Binding-site contacts:
Ligand atom O5 contacts residue CYS298 of chain 1.A at 3.3 Å (h-bond).
Ligand atom O3 contacts residue GLU52 of chain 1.A at 4.0 Å.
Ligand atom C2 contacts residue ASP49 of chain 1.A at 3.7 Å.
Ligand atom O5 contacts residue TRP296 of chain 1.A at 3.4 Å.
Ligand atom C2 contacts residue GLY51 of chain 1.A at 3.9 Å.
Ligand atom O3 contacts residue ASN77 of chain 1.A at 3.1 Å (h-bond).
Ligand atom C1 contacts residue TRP74 of chain 1.A at 3.6 Å (hydrophobic).
Ligand atom O2 contacts residue TRP74 of chain 1.A at 3.4 Å.
Ligand atom O3 contacts residue ASP49 of chain 1.A at 3.1 Å (salt-bridge).
Ligand atom C2 contacts residue TRP72 of chain 1.A at 3.9 Å (hydrophobic).
Ligand atom C4 contacts residue TRP74 of chain 1.A at 3.9 Å (hydrophobic).
Ligand atom C2 contacts residue CYS298 of chain 1.A at 3.6 Å (hydrophobic).
Ligand atom O2 contacts residue GLU50 of chain 1.A at 3.2 Å (salt-bridge).
Ligand atom O3 contacts residue TRP74 of chain 1.A at 3.6 Å.
Ligand atom C1 contacts residue CYS298 of chain 1.A at 3.3 Å (hydrophobic).
Ligand atom O2 contacts residue TRP72 of chain 1.A at 3.4 Å.
Ligand atom O3 contacts residue GLY51 of chain 1.A at 3.2 Å.
Ligand atom C3 contacts residue ASP49 of chain 1.A at 3.7 Å.
Ligand atom O5 contacts residue TYR272 of chain 1.A at 3.7 Å.
Ligand atom C2 contacts residue TRP74 of chain 1.A at 3.6 Å (hydrophobic).
Ligand atom C1 contacts residue TYR272 of chain 1.A at 3.6 Å (hydrophobic).
Ligand atom O6 contacts residue TRP74 of chain 1.A at 3.4 Å (h-bond).
Ligand atom C1 contacts residue TRP296 of chain 1.A at 3.9 Å (hydrophobic).
Ligand atom C2 contacts residue ASN77 of chain 1.A at 3.6 Å.
Ligand atom O5 contacts residue TRP74 of chain 1.A at 3.8 Å.
Ligand atom C3 contacts residue ARG57 of chain 1.A at 4.0 Å.
Ligand atom C4 contacts residue TYR272 of chain 1.A at 3.9 Å (hydrophobic).
Ligand atom C2 contacts residue ARG57 of chain 1.A at 3.4 Å.
Ligand atom O6 contacts residue ASN294 of chain 1.A at 3.9 Å.
Ligand atom O2 contacts residue GLY51 of chain 1.A at 3.0 Å (h-bond).
Ligand atom C6 contacts residue TRP296 of chain 1.A at 3.6 Å (hydrophobic).
Ligand atom C2 contacts residue TYR272 of chain 1.A at 3.8 Å (hydrophobic).
Ligand atom O3 contacts residue ARG57 of chain 1.A at 2.9 Å (salt-bridge).
Ligand atom O2 contacts residue ASP49 of chain 1.A at 3.2 Å (salt-bridge).
Ligand atom O6 contacts residue TRP296 of chain 1.A at 2.6 Å (h-bond).
Ligand atom C2 contacts residue TRP296 of chain 1.A at 3.7 Å (hydrophobic).
Ligand atom O6 contacts residue SER297 of chain 1.A at 3.7 Å.
Ligand atom O2 contacts residue ARG57 of chain 1.A at 2.5 Å (salt-bridge).
Ligand atom C4 contacts residue TRP296 of chain 1.A at 3.9 Å (hydrophobic).
Ligand atom O2 contacts residue ASN77 of chain 1.A at 2.5 Å (h-bond).

This small molecule binds to this protein.
Small molecule (SMILES): OC[C@H]1O[C@H](O[C@H]2[C@H](O)[C@@H](O)[C@@H](O[C@H]3[C@H](O)[C@@H](O)[C@@H](O[C@H]4[C@H](O)[C@@H](O)[C@@H](O[C@H]5[C@H](O)[C@@H](O)[C@@H](O[C@H]6[C@H](O)[C@@H](O)[C@@H](O[C@H]7[C@H](O)[C@@H](O)[C@H](O)O[C@@H]7CO)O[C@@H]6CO)O[C@@H]5CO)O[C@@H]4CO)O[C@@H]3CO)O[C@@H]2CO)[C@H](O)[C@@H](O)[C@@H]1O

Sequence of chain 1.A:
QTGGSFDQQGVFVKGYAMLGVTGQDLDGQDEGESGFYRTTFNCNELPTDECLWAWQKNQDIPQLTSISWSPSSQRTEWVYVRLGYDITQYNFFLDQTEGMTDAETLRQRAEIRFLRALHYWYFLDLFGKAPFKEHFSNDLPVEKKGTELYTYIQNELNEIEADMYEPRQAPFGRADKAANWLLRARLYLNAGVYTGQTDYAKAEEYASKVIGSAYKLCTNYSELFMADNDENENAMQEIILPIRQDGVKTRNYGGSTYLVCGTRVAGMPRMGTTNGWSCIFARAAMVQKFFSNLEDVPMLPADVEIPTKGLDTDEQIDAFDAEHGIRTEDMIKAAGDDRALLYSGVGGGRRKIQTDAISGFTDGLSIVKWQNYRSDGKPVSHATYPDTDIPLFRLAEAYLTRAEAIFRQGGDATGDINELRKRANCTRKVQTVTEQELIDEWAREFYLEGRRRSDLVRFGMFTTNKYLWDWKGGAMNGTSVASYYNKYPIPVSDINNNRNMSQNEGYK